Binding-site contacts:
Ligand atom C12 contacts residue PHE486 of chain 1.D at 3.4 Å (hydrophobic).
Ligand atom C1 contacts residue PRO485 of chain 1.D at 3.7 Å (hydrophobic).
Ligand atom N2 contacts residue PRO485 of chain 1.D at 3.8 Å.
Ligand atom C4 contacts residue LYS721 of chain 1.A at 3.6 Å.
Ligand atom C13 contacts residue SER720 of chain 1.A at 3.8 Å.
Ligand atom C8 contacts residue SER720 of chain 1.A at 3.6 Å.
Ligand atom S1 contacts residue PRO485 of chain 1.D at 3.4 Å (h-bond).
Ligand atom C8 contacts residue PRO485 of chain 1.D at 3.4 Å (hydrophobic).
Ligand atom O2 contacts residue PRO485 of chain 1.D at 3.2 Å (h-bond).
Ligand atom O3 contacts residue LYS754 of chain 1.D at 3.5 Å (salt-bridge).
Ligand atom C14 contacts residue SER720 of chain 1.A at 3.8 Å.
Ligand atom C12 contacts residue SER720 of chain 1.A at 3.6 Å.
Ligand atom C13 contacts residue PHE486 of chain 1.D at 3.5 Å (hydrophobic).
Ligand atom N2 contacts residue SER720 of chain 1.A at 3.8 Å.
Ligand atom C2 contacts residue PRO485 of chain 1.D at 3.8 Å (hydrophobic).
Ligand atom C11 contacts residue MET487 of chain 1.D at 3.6 Å (hydrophobic).
Ligand atom N3 contacts residue SER720 of chain 1.A at 3.2 Å (h-bond).
Ligand atom O4 contacts residue MET487 of chain 1.D at 3.6 Å.
Ligand atom C14 contacts residue LEU750 of chain 1.D at 3.7 Å (hydrophobic).
Ligand atom C7 contacts residue LEU742 of chain 1.D at 3.6 Å (hydrophobic).
Ligand atom CL contacts residue LEU750 of chain 1.D at 3.8 Å.
Ligand atom S2 contacts residue LYS754 of chain 1.D at 3.6 Å.
Ligand atom C4 contacts residue GLY722 of chain 1.A at 3.5 Å.
Ligand atom O3 contacts residue SER488 of chain 1.D at 3.2 Å (h-bond).
Ligand atom O2 contacts residue SER488 of chain 1.D at 3.4 Å (h-bond).
Ligand atom CL contacts residue ASP751 of chain 1.D at 3.1 Å.
Ligand atom O2 contacts residue PHE486 of chain 1.D at 3.2 Å.
Ligand atom C10 contacts residue PHE486 of chain 1.D at 3.3 Å (hydrophobic).
Ligand atom C6 contacts residue SER720 of chain 1.A at 3.6 Å.
Ligand atom O4 contacts residue LYS754 of chain 1.D at 3.1 Å (salt-bridge).
Ligand atom N1 contacts residue PRO485 of chain 1.D at 2.5 Å (h-bond).
Ligand atom O3 contacts residue MET487 of chain 1.D at 3.4 Å.
Ligand atom C9 contacts residue PHE486 of chain 1.D at 3.2 Å (hydrophobic).
Ligand atom C3 contacts residue PRO485 of chain 1.A at 3.7 Å (hydrophobic).
Ligand atom C14 contacts residue PHE486 of chain 1.D at 3.5 Å (hydrophobic).
Ligand atom O2 contacts residue MET487 of chain 1.D at 3.0 Å (h-bond).
Ligand atom C11 contacts residue PHE486 of chain 1.D at 3.3 Å (hydrophobic).
Ligand atom N3 contacts residue LYS754 of chain 1.D at 3.6 Å.
Ligand atom O1 contacts residue SER488 of chain 1.D at 3.3 Å (h-bond).
Ligand atom C10 contacts residue SER720 of chain 1.A at 3.8 Å.

Sequence of chain 1.A:
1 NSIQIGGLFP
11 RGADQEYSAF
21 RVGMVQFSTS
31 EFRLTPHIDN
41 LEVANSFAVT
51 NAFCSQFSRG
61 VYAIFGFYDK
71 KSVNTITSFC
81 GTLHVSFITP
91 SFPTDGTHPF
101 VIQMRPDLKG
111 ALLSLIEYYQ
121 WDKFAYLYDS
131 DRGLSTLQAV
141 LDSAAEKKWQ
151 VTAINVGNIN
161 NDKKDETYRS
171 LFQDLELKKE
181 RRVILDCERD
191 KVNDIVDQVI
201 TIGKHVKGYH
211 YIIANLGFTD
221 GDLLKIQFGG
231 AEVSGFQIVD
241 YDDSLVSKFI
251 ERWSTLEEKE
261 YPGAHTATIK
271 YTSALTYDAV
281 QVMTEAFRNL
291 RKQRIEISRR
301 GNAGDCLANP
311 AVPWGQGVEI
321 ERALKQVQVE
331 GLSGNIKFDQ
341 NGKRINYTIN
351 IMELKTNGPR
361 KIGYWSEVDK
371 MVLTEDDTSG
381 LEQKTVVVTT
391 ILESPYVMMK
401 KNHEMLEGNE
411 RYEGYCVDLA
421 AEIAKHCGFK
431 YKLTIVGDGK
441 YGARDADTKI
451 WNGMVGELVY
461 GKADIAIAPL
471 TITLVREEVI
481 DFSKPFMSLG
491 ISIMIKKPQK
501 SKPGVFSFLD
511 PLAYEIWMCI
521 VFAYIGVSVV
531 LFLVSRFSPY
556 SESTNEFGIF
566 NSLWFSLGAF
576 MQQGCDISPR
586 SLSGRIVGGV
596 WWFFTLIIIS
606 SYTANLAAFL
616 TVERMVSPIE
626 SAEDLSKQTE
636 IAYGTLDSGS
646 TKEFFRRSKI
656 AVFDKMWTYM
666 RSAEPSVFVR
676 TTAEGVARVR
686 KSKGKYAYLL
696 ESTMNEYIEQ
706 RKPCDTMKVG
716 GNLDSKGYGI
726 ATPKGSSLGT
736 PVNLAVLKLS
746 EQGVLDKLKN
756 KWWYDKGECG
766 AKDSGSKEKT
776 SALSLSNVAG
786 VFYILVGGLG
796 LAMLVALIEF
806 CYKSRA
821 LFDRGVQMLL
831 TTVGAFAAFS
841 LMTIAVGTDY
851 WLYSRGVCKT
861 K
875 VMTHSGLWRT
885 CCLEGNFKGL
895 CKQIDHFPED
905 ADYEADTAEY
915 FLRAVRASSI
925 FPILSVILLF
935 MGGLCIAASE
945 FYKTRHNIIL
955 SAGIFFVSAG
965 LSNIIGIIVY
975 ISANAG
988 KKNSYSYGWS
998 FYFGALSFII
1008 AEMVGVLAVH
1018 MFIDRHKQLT

Sequence of chain 1.D:
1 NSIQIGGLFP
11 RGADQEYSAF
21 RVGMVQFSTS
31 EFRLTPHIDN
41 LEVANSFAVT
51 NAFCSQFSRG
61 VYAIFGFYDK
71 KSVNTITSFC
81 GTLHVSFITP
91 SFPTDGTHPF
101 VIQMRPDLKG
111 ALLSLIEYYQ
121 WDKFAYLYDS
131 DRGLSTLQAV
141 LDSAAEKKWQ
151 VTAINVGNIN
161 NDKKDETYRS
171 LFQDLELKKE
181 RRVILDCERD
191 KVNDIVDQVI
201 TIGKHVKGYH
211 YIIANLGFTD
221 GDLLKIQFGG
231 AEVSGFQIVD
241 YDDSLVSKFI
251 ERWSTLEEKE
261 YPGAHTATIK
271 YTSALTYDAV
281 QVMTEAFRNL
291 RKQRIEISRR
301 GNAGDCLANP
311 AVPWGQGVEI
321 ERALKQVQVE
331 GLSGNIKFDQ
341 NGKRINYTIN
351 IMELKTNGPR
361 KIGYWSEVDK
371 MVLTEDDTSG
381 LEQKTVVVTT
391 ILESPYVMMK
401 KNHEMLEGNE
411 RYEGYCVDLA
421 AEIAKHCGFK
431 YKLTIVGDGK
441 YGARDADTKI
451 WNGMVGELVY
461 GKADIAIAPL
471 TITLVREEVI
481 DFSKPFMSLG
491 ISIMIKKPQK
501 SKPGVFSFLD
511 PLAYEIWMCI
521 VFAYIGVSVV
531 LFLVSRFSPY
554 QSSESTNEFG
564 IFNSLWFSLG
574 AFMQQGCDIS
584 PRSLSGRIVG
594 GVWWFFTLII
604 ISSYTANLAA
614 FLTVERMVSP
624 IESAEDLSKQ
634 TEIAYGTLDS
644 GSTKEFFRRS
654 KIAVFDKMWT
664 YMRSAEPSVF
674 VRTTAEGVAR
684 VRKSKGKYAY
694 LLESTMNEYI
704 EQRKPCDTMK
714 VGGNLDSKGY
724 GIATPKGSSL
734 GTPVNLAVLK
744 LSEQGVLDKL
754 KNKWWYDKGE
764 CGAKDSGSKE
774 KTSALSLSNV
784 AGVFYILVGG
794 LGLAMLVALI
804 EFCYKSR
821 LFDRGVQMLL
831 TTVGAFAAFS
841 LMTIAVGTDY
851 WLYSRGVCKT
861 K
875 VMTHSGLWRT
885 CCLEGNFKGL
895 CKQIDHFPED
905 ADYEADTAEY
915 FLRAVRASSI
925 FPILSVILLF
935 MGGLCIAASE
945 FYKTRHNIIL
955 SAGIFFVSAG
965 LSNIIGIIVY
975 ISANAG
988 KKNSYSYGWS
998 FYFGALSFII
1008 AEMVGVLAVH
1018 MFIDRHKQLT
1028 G

The protein below binds the small molecule below.
Small molecule (SMILES): NS(=O)(=O)c1cc2c(cc1Cl)N[C@H]([C@H]1C[C@H]3C=C[C@@H]1C3)NS2(=O)=O